Sequence of chain 1.C:
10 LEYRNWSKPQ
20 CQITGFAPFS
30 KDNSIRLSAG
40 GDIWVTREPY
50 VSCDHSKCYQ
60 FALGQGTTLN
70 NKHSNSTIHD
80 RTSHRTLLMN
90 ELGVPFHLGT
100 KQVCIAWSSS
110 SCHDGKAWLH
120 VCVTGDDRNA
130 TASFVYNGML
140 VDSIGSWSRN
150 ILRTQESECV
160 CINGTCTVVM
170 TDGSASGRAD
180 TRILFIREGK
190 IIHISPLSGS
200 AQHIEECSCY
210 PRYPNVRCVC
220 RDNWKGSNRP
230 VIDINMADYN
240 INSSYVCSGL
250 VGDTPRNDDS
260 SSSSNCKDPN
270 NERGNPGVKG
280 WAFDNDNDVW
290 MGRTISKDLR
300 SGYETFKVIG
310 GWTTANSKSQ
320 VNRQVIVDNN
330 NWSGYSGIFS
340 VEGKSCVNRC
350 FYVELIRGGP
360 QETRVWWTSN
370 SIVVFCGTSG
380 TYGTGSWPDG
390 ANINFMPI

A protein and the small-molecule ligand that binds it are described below.
Small molecule (SMILES): CC(=O)N[C@@H]1[C@@H](O)[C@H](O)[C@@H](CO)O[C@H]1O

Binding-site contacts:
Ligand atom O7 contacts residue ASN162 of chain 1.C at 4.0 Å.
Ligand atom O5 contacts residue ASN162 of chain 1.C at 2.4 Å (h-bond).
Ligand atom N2 contacts residue ASN162 of chain 1.C at 2.8 Å (h-bond).
Ligand atom C8 contacts residue TYR212 of chain 1.C at 3.9 Å (hydrophobic).
Ligand atom C7 contacts residue ASN162 of chain 1.C at 3.6 Å.
Ligand atom C5 contacts residue ASN162 of chain 1.C at 3.7 Å.
Ligand atom C3 contacts residue ASN162 of chain 1.C at 3.7 Å.
Ligand atom C1 contacts residue ASN162 of chain 1.C at 1.4 Å.
Ligand atom C4 contacts residue ASN162 of chain 1.C at 4.2 Å.
Ligand atom C2 contacts residue ASN162 of chain 1.C at 2.4 Å.